This protein binds this small molecule.
Small molecule (SMILES): CCC(=O)N1CCN2Cc3ccc(-c4c(C)ccc5n[nH]cc45)c(Cl)c3OC[C@@H]2C1

Binding-site contacts:
Ligand atom C12 contacts residue THR59 of chain 1.A at 3.4 Å.
Ligand atom C19 contacts residue TYR65 of chain 1.A at 3.5 Å (hydrophobic).
Ligand atom C12 contacts residue GLY11 of chain 1.A at 3.7 Å.
Ligand atom C18 contacts residue ASP70 of chain 1.A at 3.7 Å.
Ligand atom C14 contacts residue GLY11 of chain 1.A at 3.3 Å.
Ligand atom C20 contacts residue TYR65 of chain 1.A at 3.4 Å (hydrophobic).
Ligand atom C3 contacts residue CYS13 of chain 1.A at 3.1 Å (hydrophobic).
Ligand atom N2 contacts residue ARG69 of chain 1.A at 3.5 Å.
Ligand atom C22 contacts residue TYR97 of chain 1.A at 3.8 Å (hydrophobic).
Ligand atom C21 contacts residue TYR65 of chain 1.A at 3.3 Å (hydrophobic).
Ligand atom C21 contacts residue GLU64 of chain 1.A at 3.6 Å.
Ligand atom O contacts residue GDP1 of chain 1.D at 3.8 Å.
Ligand atom N3 contacts residue SER66 of chain 1.A at 3.6 Å (h-bond).
Ligand atom N3 contacts residue ASP70 of chain 1.A at 2.5 Å (salt-bridge).
Ligand atom N3 contacts residue TYR65 of chain 1.A at 3.3 Å.
Ligand atom C19 contacts residue ASP70 of chain 1.A at 3.4 Å.
Ligand atom C17 contacts residue GLN100 of chain 1.A at 3.7 Å.
Ligand atom O contacts residue CYS13 of chain 1.A at 3.7 Å.
Ligand atom C11 contacts residue ARG69 of chain 1.A at 3.7 Å.
Ligand atom C2 contacts residue CYS13 of chain 1.A at 2.9 Å (hydrophobic).
Ligand atom N contacts residue CYS13 of chain 1.A at 3.2 Å (h-bond).
Ligand atom C13 contacts residue ALA60 of chain 1.A at 3.6 Å (hydrophobic).
Ligand atom C15 contacts residue TYR65 of chain 1.A at 3.8 Å (hydrophobic).
Ligand atom C contacts residue CYS13 of chain 1.A at 1.7 Å (hydrophobic).
Ligand atom C4 contacts residue GLY61 of chain 1.A at 3.4 Å.
Ligand atom O1 contacts residue THR59 of chain 1.A at 3.5 Å (h-bond).
Ligand atom N2 contacts residue ASP70 of chain 1.A at 3.6 Å (salt-bridge).
Ligand atom C14 contacts residue LYS17 of chain 1.A at 3.7 Å.
Ligand atom N2 contacts residue SER66 of chain 1.A at 3.3 Å (h-bond).
Ligand atom CL contacts residue MET73 of chain 1.A at 3.7 Å.
Ligand atom O1 contacts residue ARG69 of chain 1.A at 3.6 Å (salt-bridge).
Ligand atom O contacts residue THR59 of chain 1.A at 3.7 Å.
Ligand atom C1 contacts residue CYS13 of chain 1.A at 2.3 Å (hydrophobic).
Ligand atom C21 contacts residue ARG69 of chain 1.A at 3.7 Å.
Ligand atom N1 contacts residue ALA60 of chain 1.A at 3.7 Å.
Ligand atom C3 contacts residue GLY61 of chain 1.A at 3.8 Å.
Ligand atom N2 contacts residue TYR65 of chain 1.A at 3.2 Å.
Ligand atom C4 contacts residue GLN62 of chain 1.A at 3.8 Å.
Ligand atom O contacts residue LYS17 of chain 1.A at 2.8 Å (salt-bridge).
Ligand atom C4 contacts residue ALA60 of chain 1.A at 3.8 Å (hydrophobic).

Sequence of chain 1.A:
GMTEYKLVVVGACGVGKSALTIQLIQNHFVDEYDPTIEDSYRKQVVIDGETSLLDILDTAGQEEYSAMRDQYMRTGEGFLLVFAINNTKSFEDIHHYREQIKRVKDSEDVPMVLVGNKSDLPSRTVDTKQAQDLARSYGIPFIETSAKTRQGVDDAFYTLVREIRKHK